The protein below binds the small molecule below.
Small molecule (SMILES): CC1=N/C(=C\c2cc(F)c(O)c(F)c2)C(=O)N1C

Binding-site contacts:
Ligand atom N contacts residue MET19 of chain 1.B at 3.7 Å.
Ligand atom C10 contacts residue TRP31 of chain 1.B at 3.3 Å (hydrophobic).
Ligand atom N contacts residue SER27 of chain 1.B at 2.9 Å (h-bond).
Ligand atom F contacts residue LYS105 of chain 1.B at 3.2 Å.
Ligand atom C6 contacts residue MET19 of chain 1.B at 3.7 Å (hydrophobic).
Ligand atom F1 contacts residue SER27 of chain 1.B at 3.6 Å.
Ligand atom C1 contacts residue LEU121 of chain 1.B at 3.8 Å (hydrophobic).
Ligand atom C11 contacts residue SER27 of chain 1.B at 3.2 Å.
Ligand atom C7 contacts residue ILE55 of chain 1.B at 3.5 Å (hydrophobic).
Ligand atom F contacts residue LEU78 of chain 1.B at 3.8 Å.
Ligand atom C3 contacts residue ILE55 of chain 1.B at 3.8 Å (hydrophobic).
Ligand atom C7 contacts residue MET19 of chain 1.B at 3.5 Å (hydrophobic).
Ligand atom C9 contacts residue TRP31 of chain 1.B at 3.7 Å (hydrophobic).
Ligand atom O contacts residue MET19 of chain 1.B at 3.8 Å.
Ligand atom O contacts residue ILE55 of chain 1.B at 3.8 Å.
Ligand atom N1 contacts residue MET19 of chain 1.B at 3.8 Å.
Ligand atom C10 contacts residue VAL17 of chain 1.B at 3.7 Å (hydrophobic).
Ligand atom C8 contacts residue SER27 of chain 1.B at 3.4 Å.
Ligand atom C10 contacts residue GLN30 of chain 1.B at 3.5 Å.
Ligand atom C9 contacts residue TYR75 of chain 1.B at 3.5 Å (hydrophobic).
Ligand atom C9 contacts residue ILE55 of chain 1.B at 3.6 Å (hydrophobic).
Ligand atom O contacts residue TYR75 of chain 1.B at 2.6 Å (h-bond).
Ligand atom C11 contacts residue GLN28 of chain 1.B at 3.3 Å.
Ligand atom C6 contacts residue TYR75 of chain 1.B at 3.4 Å (hydrophobic).
Ligand atom O1 contacts residue LYS105 of chain 1.B at 2.5 Å (salt-bridge).
Ligand atom C9 contacts residue MET19 of chain 1.B at 3.5 Å (hydrophobic).
Ligand atom N1 contacts residue TRP31 of chain 1.B at 3.8 Å.
Ligand atom C11 contacts residue GLY29 of chain 1.B at 3.4 Å.
Ligand atom C1 contacts residue LYS105 of chain 1.B at 3.6 Å.
Ligand atom O contacts residue TRP31 of chain 1.B at 3.0 Å (h-bond).
Ligand atom C3 contacts residue SER27 of chain 1.B at 3.5 Å.
Ligand atom N contacts residue ILE55 of chain 1.B at 3.1 Å.
Ligand atom C10 contacts residue GLN46 of chain 1.B at 3.7 Å.
Ligand atom C2 contacts residue LEU121 of chain 1.B at 3.8 Å (hydrophobic).
Ligand atom C11 contacts residue VAL17 of chain 1.B at 3.3 Å (hydrophobic).
Ligand atom O contacts residue ALA45 of chain 1.B at 3.5 Å.
Ligand atom C8 contacts residue ILE55 of chain 1.B at 3.6 Å (hydrophobic).
Ligand atom F1 contacts residue ASN21 of chain 1.B at 3.5 Å.
Ligand atom O1 contacts residue ASN21 of chain 1.B at 2.9 Å (h-bond).
Ligand atom F contacts residue ILE81 of chain 1.B at 3.3 Å.

Sequence of chain 1.B:
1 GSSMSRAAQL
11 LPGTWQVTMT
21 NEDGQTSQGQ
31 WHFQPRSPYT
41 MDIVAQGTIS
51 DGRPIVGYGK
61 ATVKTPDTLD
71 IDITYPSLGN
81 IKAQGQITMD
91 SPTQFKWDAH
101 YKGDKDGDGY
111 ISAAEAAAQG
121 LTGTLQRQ